Sequence of chain 1.D:
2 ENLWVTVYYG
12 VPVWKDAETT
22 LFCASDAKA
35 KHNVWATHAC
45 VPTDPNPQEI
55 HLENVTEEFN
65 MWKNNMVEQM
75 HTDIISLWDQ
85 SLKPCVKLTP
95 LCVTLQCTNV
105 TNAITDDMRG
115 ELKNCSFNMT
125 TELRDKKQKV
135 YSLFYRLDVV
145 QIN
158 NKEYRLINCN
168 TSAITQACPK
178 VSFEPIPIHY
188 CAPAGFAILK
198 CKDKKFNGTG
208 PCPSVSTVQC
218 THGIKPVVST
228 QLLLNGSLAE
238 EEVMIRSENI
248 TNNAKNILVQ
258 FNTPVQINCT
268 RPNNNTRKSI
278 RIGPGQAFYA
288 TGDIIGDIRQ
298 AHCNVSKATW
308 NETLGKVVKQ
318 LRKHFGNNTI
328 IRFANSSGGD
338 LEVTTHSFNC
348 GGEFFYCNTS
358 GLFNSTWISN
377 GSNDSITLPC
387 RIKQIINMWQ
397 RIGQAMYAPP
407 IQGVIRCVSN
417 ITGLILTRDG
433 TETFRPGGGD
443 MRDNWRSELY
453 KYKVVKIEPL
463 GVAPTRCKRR

Binding-site contacts:
Ligand atom O7 contacts residue ASN232 of chain 1.D at 2.9 Å (h-bond).
Ligand atom C5 contacts residue PRO261 of chain 1.D at 3.9 Å (hydrophobic).
Ligand atom C8 contacts residue SER415 of chain 1.D at 4.2 Å.
Ligand atom O6 contacts residue PRO261 of chain 1.D at 3.9 Å.
Ligand atom C6 contacts residue PRO261 of chain 1.D at 3.6 Å (hydrophobic).
Ligand atom O6 contacts residue LEU235 of chain 1.D at 3.4 Å.
Ligand atom O5 contacts residue ASN416 of chain 1.D at 2.2 Å (h-bond).
Ligand atom C6 contacts residue LEU235 of chain 1.D at 4.5 Å (hydrophobic).
Ligand atom C7 contacts residue ASN232 of chain 1.D at 3.4 Å.
Ligand atom C2 contacts residue ASN416 of chain 1.D at 2.5 Å.
Ligand atom O5 contacts residue PRO261 of chain 1.D at 3.3 Å.
Ligand atom C8 contacts residue VAL414 of chain 1.D at 4.0 Å (hydrophobic).
Ligand atom C7 contacts residue ASN416 of chain 1.D at 3.3 Å.
Ligand atom C5 contacts residue ASN416 of chain 1.D at 3.6 Å.
Ligand atom C1 contacts residue PRO261 of chain 1.D at 4.1 Å (hydrophobic).
Ligand atom C8 contacts residue ASN232 of chain 1.D at 3.1 Å.
Ligand atom C8 contacts residue NAG1 of chain 1.I at 3.7 Å.
Ligand atom C1 contacts residue ASN416 of chain 1.D at 1.4 Å.
Ligand atom C8 contacts residue ASN416 of chain 1.D at 4.1 Å.
Ligand atom N2 contacts residue ASN416 of chain 1.D at 3.0 Å (h-bond).
Ligand atom C4 contacts residue ASN416 of chain 1.D at 4.2 Å.
Ligand atom O7 contacts residue ASN416 of chain 1.D at 3.2 Å (h-bond).
Ligand atom C3 contacts residue ASN416 of chain 1.D at 3.8 Å.

A small-molecule ligand and the protein it binds are described below.
Small molecule (SMILES): CC(=O)N[C@H]1[C@H](O[C@H]2[C@H](O)[C@@H](NC(C)=O)CO[C@@H]2CO)O[C@H](CO)[C@@H](O)[C@@H]1O